Binding-site contacts:
Ligand atom O6 contacts residue PHE106 of chain 1.A at 3.6 Å.
Ligand atom N3 contacts residue LEU158 of chain 1.A at 3.5 Å.
Ligand atom C23 contacts residue ARG155 of chain 1.A at 3.3 Å.
Ligand atom C25 contacts residue ASN156 of chain 1.A at 3.7 Å.
Ligand atom N3 contacts residue GLU105 of chain 1.A at 3.0 Å (salt-bridge).
Ligand atom C22 contacts residue GLU31 of chain 1.A at 3.4 Å.
Ligand atom N26 contacts residue LEU158 of chain 1.A at 3.4 Å.
Ligand atom C25 contacts residue ARG155 of chain 1.A at 3.5 Å.
Ligand atom N17 contacts residue GLU114 of chain 1.A at 2.8 Å (salt-bridge).
Ligand atom C20 contacts residue ASP169 of chain 1.A at 3.5 Å.
Ligand atom C1 contacts residue VAL37 of chain 1.A at 3.6 Å (hydrophobic).
Ligand atom C2 contacts residue MET104 of chain 1.A at 3.7 Å (hydrophobic).
Ligand atom C14 contacts residue GLY110 of chain 1.A at 3.3 Å.
Ligand atom C21 contacts residue ASP169 of chain 1.A at 3.5 Å.
Ligand atom C24 contacts residue ASP169 of chain 1.A at 3.4 Å.
Ligand atom C25 contacts residue GLY168 of chain 1.A at 3.7 Å.
Ligand atom N26 contacts residue ARG155 of chain 1.A at 3.6 Å.
Ligand atom N3 contacts residue ALA54 of chain 1.A at 3.2 Å.
Ligand atom C11 contacts residue LEU158 of chain 1.A at 3.6 Å (hydrophobic).
Ligand atom N26 contacts residue GLY168 of chain 1.A at 3.5 Å.
Ligand atom O6 contacts residue LEU107 of chain 1.A at 3.0 Å (h-bond).
Ligand atom C11 contacts residue LEU29 of chain 1.A at 3.7 Å (hydrophobic).
Ligand atom C25 contacts residue ASP169 of chain 1.A at 3.7 Å.
Ligand atom N15 contacts residue GLY110 of chain 1.A at 3.5 Å.
Ligand atom C8 contacts residue VAL37 of chain 1.A at 3.6 Å (hydrophobic).
Ligand atom N17 contacts residue LEU29 of chain 1.A at 3.7 Å.
Ligand atom C1 contacts residue GLY168 of chain 1.A at 3.7 Å.
Ligand atom O6 contacts residue GLU105 of chain 1.A at 3.6 Å.
Ligand atom C7 contacts residue LEU158 of chain 1.A at 3.6 Å (hydrophobic).
Ligand atom N12 contacts residue LEU158 of chain 1.A at 3.5 Å.
Ligand atom C23 contacts residue ASN156 of chain 1.A at 3.5 Å.
Ligand atom N15 contacts residue SER111 of chain 1.A at 3.6 Å (h-bond).
Ligand atom C21 contacts residue VAL37 of chain 1.A at 3.6 Å (hydrophobic).
Ligand atom C5 contacts residue LEU158 of chain 1.A at 3.5 Å (hydrophobic).
Ligand atom C5 contacts residue ALA54 of chain 1.A at 3.7 Å (hydrophobic).
Ligand atom C2 contacts residue LEU158 of chain 1.A at 3.6 Å (hydrophobic).
Ligand atom C18 contacts residue LEU29 of chain 1.A at 3.5 Å (hydrophobic).
Ligand atom C2 contacts residue ALA54 of chain 1.A at 3.6 Å (hydrophobic).
Ligand atom N15 contacts residue GLU114 of chain 1.A at 3.1 Å (salt-bridge).
Ligand atom N26 contacts residue ASN156 of chain 1.A at 3.4 Å.

Sequence of chain 1.A:
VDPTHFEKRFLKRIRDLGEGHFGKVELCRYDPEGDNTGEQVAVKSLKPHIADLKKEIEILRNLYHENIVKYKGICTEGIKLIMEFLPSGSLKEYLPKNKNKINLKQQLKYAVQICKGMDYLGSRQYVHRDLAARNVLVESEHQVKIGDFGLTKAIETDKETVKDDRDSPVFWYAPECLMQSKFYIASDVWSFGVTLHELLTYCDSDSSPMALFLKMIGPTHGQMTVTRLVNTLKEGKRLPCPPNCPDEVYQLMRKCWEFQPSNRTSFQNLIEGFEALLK

The small molecule below binds the protein below.
Small molecule (SMILES): N#C[C@@H]1CCC[C@@H]1Nc1nc(-c2cn[nH]c2)nc2c1CC=NC2=O